Binding-site contacts:
Ligand atom O4' contacts residue TYR134 of chain 1.H at 4.2 Å.
Ligand atom C1F contacts residue TYR55 of chain 1.H at 3.9 Å (hydrophobic).
Ligand atom C5' contacts residue ASP36 of chain 1.H at 3.7 Å.
Ligand atom C5' contacts residue PHE100 of chain 1.H at 3.6 Å (hydrophobic).
Ligand atom O1B contacts residue PHE39 of chain 1.H at 3.4 Å.
Ligand atom C1M contacts residue TYR134 of chain 1.H at 3.8 Å (hydrophobic).
Ligand atom O2' contacts residue ARG129 of chain 1.H at 2.9 Å (salt-bridge).
Ligand atom O2' contacts residue TYR55 of chain 1.H at 3.9 Å.
Ligand atom C1F contacts residue GLN135 of chain 1.H at 3.3 Å.
Ligand atom S1J contacts residue TYR134 of chain 1.H at 3.7 Å.
Ligand atom C2' contacts residue TYR55 of chain 1.H at 3.9 Å (hydrophobic).
Ligand atom C3' contacts residue ASP56 of chain 1.H at 3.2 Å.
Ligand atom C2' contacts residue ARG129 of chain 1.H at 3.9 Å.
Ligand atom O3' contacts residue ARG129 of chain 1.H at 2.7 Å (salt-bridge).
Ligand atom C1L contacts residue TYR55 of chain 1.H at 3.7 Å (hydrophobic).
Ligand atom C4' contacts residue THR12 of chain 1.H at 4.0 Å.
Ligand atom O1B contacts residue TYR55 of chain 1.H at 4.2 Å.
Ligand atom N1H contacts residue PHE39 of chain 1.H at 4.0 Å.
Ligand atom C3' contacts residue ARG129 of chain 1.H at 3.7 Å.
Ligand atom C1' contacts residue TYR134 of chain 1.H at 3.9 Å (hydrophobic).
Ligand atom C1L contacts residue GLN135 of chain 1.H at 3.9 Å.
Ligand atom O2' contacts residue ASP56 of chain 1.H at 2.8 Å (salt-bridge).
Ligand atom N1A contacts residue TYR55 of chain 1.H at 3.7 Å.
Ligand atom O4' contacts residue PHE39 of chain 1.H at 4.0 Å.
Ligand atom O5' contacts residue ASP36 of chain 1.H at 3.1 Å (salt-bridge).
Ligand atom C1K contacts residue GLN135 of chain 1.H at 3.7 Å.
Ligand atom C4' contacts residue ARG129 of chain 1.H at 3.8 Å.
Ligand atom C1' contacts residue ARG129 of chain 1.H at 3.9 Å.
Ligand atom C1F contacts residue PRO136 of chain 1.H at 4.1 Å (hydrophobic).
Ligand atom N1A contacts residue GLN135 of chain 1.H at 2.7 Å (h-bond).
Ligand atom C1K contacts residue TYR55 of chain 1.H at 3.6 Å (hydrophobic).
Ligand atom O3' contacts residue ASP56 of chain 1.H at 3.0 Å (salt-bridge).
Ligand atom N1H contacts residue TYR55 of chain 1.H at 4.0 Å.
Ligand atom O3' contacts residue THR12 of chain 1.H at 4.1 Å.
Ligand atom O3' contacts residue VAL147 of chain 1.H at 4.0 Å.
Ligand atom C2' contacts residue ASP56 of chain 1.H at 3.2 Å.
Ligand atom O5' contacts residue PHE100 of chain 1.H at 4.1 Å.
Ligand atom S1J contacts residue PRO136 of chain 1.H at 4.2 Å.
Ligand atom O5' contacts residue THR12 of chain 1.H at 4.1 Å.
Ligand atom O2' contacts residue TYR142 of chain 1.H at 3.9 Å.

A small-molecule ligand and the protein it binds are described below.
Small molecule (SMILES): NC(=O)c1csc([C@@H]2O[C@H](CO)[C@@H](O)[C@H]2O)n1

Sequence of chain 1.H:
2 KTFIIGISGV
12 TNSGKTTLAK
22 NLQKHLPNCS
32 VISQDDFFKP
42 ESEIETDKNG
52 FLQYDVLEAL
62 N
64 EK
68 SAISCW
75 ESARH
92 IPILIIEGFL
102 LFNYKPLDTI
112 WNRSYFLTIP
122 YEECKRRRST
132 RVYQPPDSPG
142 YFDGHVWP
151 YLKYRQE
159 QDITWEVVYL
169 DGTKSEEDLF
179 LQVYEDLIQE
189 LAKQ